Binding-site contacts:
Ligand atom C1' contacts residue GLY307 of chain 1.B at 3.5 Å.
Ligand atom O4' contacts residue GLY308 of chain 1.B at 3.6 Å.
Ligand atom C1A contacts residue ALA259 of chain 1.B at 3.8 Å (hydrophobic).
Ligand atom O4' contacts residue ASN312 of chain 1.B at 3.7 Å.
Ligand atom O4' contacts residue GLY307 of chain 1.B at 3.3 Å (h-bond).
Ligand atom O1P contacts residue ALA314 of chain 1.B at 3.1 Å.
Ligand atom C5 contacts residue GLN316 of chain 1.B at 3.7 Å.
Ligand atom C2 contacts residue GLY306 of chain 1.B at 3.5 Å.
Ligand atom C2 contacts residue GLY307 of chain 1.B at 3.3 Å.
Ligand atom N1 contacts residue GLY306 of chain 1.B at 3.5 Å.
Ligand atom O6 contacts residue GLN316 of chain 1.B at 2.5 Å (h-bond).
Ligand atom O2A contacts residue PRO255 of chain 1.B at 2.8 Å (h-bond).
Ligand atom N2 contacts residue GLY306 of chain 1.B at 3.2 Å (h-bond).
Ligand atom O1P contacts residue SER288 of chain 1.B at 2.9 Å (h-bond).
Ligand atom C5 contacts residue ALA314 of chain 1.B at 3.6 Å (hydrophobic).
Ligand atom C6 contacts residue GLN316 of chain 1.B at 3.6 Å.
Ligand atom N9 contacts residue GLY307 of chain 1.B at 3.4 Å (h-bond).
Ligand atom O5' contacts residue ASN312 of chain 1.B at 3.3 Å (h-bond).
Ligand atom N2 contacts residue GLY307 of chain 1.B at 3.4 Å (h-bond).
Ligand atom P1 contacts residue ALA314 of chain 1.B at 3.5 Å.
Ligand atom C5' contacts residue ALA314 of chain 1.B at 3.6 Å (hydrophobic).
Ligand atom O2A contacts residue ALA259 of chain 1.B at 3.7 Å.
Ligand atom O4' contacts residue ALA313 of chain 1.B at 3.7 Å.
Ligand atom C4 contacts residue GLY307 of chain 1.B at 3.0 Å.
Ligand atom O2P contacts residue ALA314 of chain 1.B at 2.8 Å.
Ligand atom C81 contacts residue VAL256 of chain 1.B at 3.7 Å (hydrophobic).
Ligand atom C4' contacts residue ASN312 of chain 1.B at 3.3 Å.
Ligand atom C6 contacts residue ALA314 of chain 1.B at 3.6 Å (hydrophobic).
Ligand atom P1 contacts residue ARG290 of chain 1.B at 3.5 Å.
Ligand atom C5 contacts residue GLY307 of chain 1.B at 3.9 Å.
Ligand atom C5' contacts residue ASN312 of chain 1.B at 3.0 Å.
Ligand atom N1 contacts residue GLY307 of chain 1.B at 3.6 Å.
Ligand atom N3 contacts residue GLY307 of chain 1.B at 2.7 Å (h-bond).
Ligand atom O5' contacts residue ARG290 of chain 1.B at 3.7 Å.
Ligand atom O1P contacts residue ARG290 of chain 1.B at 2.5 Å (salt-bridge).
Ligand atom C5' contacts residue ALA313 of chain 1.B at 3.6 Å (hydrophobic).
Ligand atom N71 contacts residue VAL256 of chain 1.B at 3.3 Å.
Ligand atom O3A contacts residue ARG290 of chain 1.B at 3.6 Å.
Ligand atom N7 contacts residue GLN316 of chain 1.B at 3.3 Å (h-bond).
Ligand atom N21 contacts residue ASP263 of chain 1.B at 3.7 Å.

A protein and the small-molecule ligand that binds it are described below.
Small molecule (SMILES): Nc1nc2c(ncn2[C@@H]2O[C@@H]3CO[P](=O)(O)O[C@H]4[C@@H](O)[C@H](n5cnc6c(=O)[nH]c(N)nc65)O[C@@H]4CO[P](=O)(O)O[C@H]3[C@H]2O)c(=O)[nH]1

Sequence of chain 1.B:
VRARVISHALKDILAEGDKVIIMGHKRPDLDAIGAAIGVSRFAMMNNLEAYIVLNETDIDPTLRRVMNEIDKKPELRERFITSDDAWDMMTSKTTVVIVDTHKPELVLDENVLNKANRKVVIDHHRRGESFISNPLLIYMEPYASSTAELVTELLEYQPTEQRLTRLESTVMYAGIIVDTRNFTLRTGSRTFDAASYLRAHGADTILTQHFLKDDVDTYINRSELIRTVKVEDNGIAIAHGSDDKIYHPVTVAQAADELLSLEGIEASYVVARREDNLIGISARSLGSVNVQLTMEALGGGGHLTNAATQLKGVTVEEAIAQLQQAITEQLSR